Sequence of chain 1.B:
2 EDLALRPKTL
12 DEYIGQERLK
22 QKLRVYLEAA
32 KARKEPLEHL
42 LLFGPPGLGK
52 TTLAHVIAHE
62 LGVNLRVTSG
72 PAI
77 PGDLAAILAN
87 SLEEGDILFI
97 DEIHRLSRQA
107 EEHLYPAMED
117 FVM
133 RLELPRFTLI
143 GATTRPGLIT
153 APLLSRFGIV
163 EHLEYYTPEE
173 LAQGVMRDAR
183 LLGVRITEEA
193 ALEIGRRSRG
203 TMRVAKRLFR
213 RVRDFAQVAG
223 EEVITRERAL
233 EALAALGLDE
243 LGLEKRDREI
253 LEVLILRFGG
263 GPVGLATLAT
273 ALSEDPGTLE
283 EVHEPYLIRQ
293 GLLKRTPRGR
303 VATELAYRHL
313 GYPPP

Binding-site contacts:
Ligand atom C8 contacts residue THR53 of chain 1.A at 4.1 Å.
Ligand atom O2B contacts residue THR52 of chain 1.A at 3.8 Å.
Ligand atom N6 contacts residue ILE15 of chain 1.A at 4.1 Å.
Ligand atom N3 contacts residue PRO8 of chain 1.A at 4.0 Å.
Ligand atom C6 contacts residue TYR14 of chain 1.A at 4.1 Å (hydrophobic).
Ligand atom N7 contacts residue MET204 of chain 1.A at 4.1 Å.
Ligand atom O2' contacts residue ARG7 of chain 1.A at 3.3 Å (salt-bridge).
Ligand atom S1G contacts residue SER157 of chain 1.B at 4.1 Å.
Ligand atom C3' contacts residue THR53 of chain 1.A at 4.1 Å.
Ligand atom O3B contacts residue GLY48 of chain 1.A at 3.4 Å (h-bond).
Ligand atom C5' contacts residue THR53 of chain 1.A at 3.5 Å.
Ligand atom N6 contacts residue TYR168 of chain 1.A at 2.9 Å (h-bond).
Ligand atom S1G contacts residue ARG205 of chain 1.A at 3.0 Å (salt-bridge).
Ligand atom O2G contacts residue ARG158 of chain 1.B at 3.2 Å (salt-bridge).
Ligand atom O3G contacts residue GLY48 of chain 1.A at 3.5 Å (h-bond).
Ligand atom O2B contacts residue LYS51 of chain 1.A at 3.5 Å (salt-bridge).
Ligand atom S1G contacts residue GLY48 of chain 1.A at 3.7 Å.
Ligand atom N6 contacts residue TYR14 of chain 1.A at 3.5 Å.
Ligand atom O3A contacts residue ARG205 of chain 1.A at 3.4 Å (salt-bridge).
Ligand atom O3G contacts residue PRO47 of chain 1.A at 3.7 Å.
Ligand atom N7 contacts residue TYR168 of chain 1.A at 3.8 Å.
Ligand atom O2A contacts residue GLY48 of chain 1.A at 4.1 Å.
Ligand atom O2A contacts residue GLY50 of chain 1.A at 3.8 Å.
Ligand atom PA contacts residue GLY50 of chain 1.A at 4.0 Å.
Ligand atom O2B contacts residue GLY50 of chain 1.A at 3.2 Å.
Ligand atom O1A contacts residue GLY50 of chain 1.A at 3.3 Å.
Ligand atom O1B contacts residue THR52 of chain 1.A at 3.6 Å.
Ligand atom N7 contacts residue GLY50 of chain 1.A at 3.9 Å.
Ligand atom N7 contacts residue LEU49 of chain 1.A at 3.8 Å.
Ligand atom C2' contacts residue THR53 of chain 1.A at 3.6 Å.
Ligand atom C2 contacts residue PRO8 of chain 1.A at 4.1 Å (hydrophobic).
Ligand atom O1A contacts residue THR53 of chain 1.A at 3.2 Å (h-bond).
Ligand atom O5' contacts residue ARG205 of chain 1.A at 4.0 Å.
Ligand atom O1A contacts residue THR52 of chain 1.A at 3.5 Å.
Ligand atom PG contacts residue GLY48 of chain 1.A at 3.8 Å.
Ligand atom S1G contacts residue ARG158 of chain 1.B at 3.3 Å (salt-bridge).
Ligand atom C2 contacts residue ILE15 of chain 1.A at 3.5 Å (hydrophobic).
Ligand atom C6 contacts residue TYR168 of chain 1.A at 3.9 Å (hydrophobic).
Ligand atom O2' contacts residue PRO8 of chain 1.A at 3.3 Å.
Ligand atom N1 contacts residue ILE15 of chain 1.A at 3.4 Å.

The small molecule below binds the protein below.
Small molecule (SMILES): Nc1ncnc2c1ncn2[C@@H]1O[C@H](COP(=O)(O)OP(=O)(O)OP(O)(O)=S)[C@@H](O)[C@H]1O

Sequence of chain 1.A:
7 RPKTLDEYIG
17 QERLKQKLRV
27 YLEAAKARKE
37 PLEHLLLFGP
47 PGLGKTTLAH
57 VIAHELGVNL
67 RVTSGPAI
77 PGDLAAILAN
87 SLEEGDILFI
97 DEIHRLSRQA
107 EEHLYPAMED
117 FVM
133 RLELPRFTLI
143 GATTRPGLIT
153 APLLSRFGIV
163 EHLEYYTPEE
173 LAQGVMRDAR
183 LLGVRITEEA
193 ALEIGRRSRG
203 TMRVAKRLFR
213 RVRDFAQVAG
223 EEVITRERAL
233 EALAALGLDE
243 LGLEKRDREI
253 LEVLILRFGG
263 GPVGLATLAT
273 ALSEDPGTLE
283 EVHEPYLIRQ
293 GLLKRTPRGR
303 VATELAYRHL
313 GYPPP